The small molecule below binds the protein below.
Small molecule (SMILES): C[C@@H]1NC(=O)[C@H](C[C@](C)(O)CO)NC(=O)[C@H](CC2=c3ccccc3=NC2)NC(=O)[C@H](C)NC(=O)[C@@H]2C[C@@H](O)C[N@+]23O[C@H]3[C@H](CS)NC(=O)[C@H]([C@H](C)O)NC1=O

Binding-site contacts:
Ligand atom CZ2 contacts residue HIC75 of chain 1.L at 4.5 Å.
Ligand atom CB contacts residue GLU74 of chain 1.L at 4.2 Å.
Ligand atom SG contacts residue HIC75 of chain 1.L at 3.6 Å (h-bond).
Ligand atom CB contacts residue THR79 of chain 1.L at 3.9 Å.
Ligand atom CH2 contacts residue ARG179 of chain 1.L at 3.3 Å.
Ligand atom CG contacts residue HIC75 of chain 1.L at 4.2 Å.
Ligand atom CZ2 contacts residue ASP181 of chain 1.L at 3.2 Å.
Ligand atom OD1 contacts residue GLU74 of chain 1.L at 2.9 Å (salt-bridge).
Ligand atom CG contacts residue ILE77 of chain 1.L at 3.9 Å (hydrophobic).
Ligand atom CG contacts residue GLU74 of chain 1.L at 3.2 Å.
Ligand atom NE1 contacts residue ILE77 of chain 1.L at 3.8 Å.
Ligand atom CH2 contacts residue ASP181 of chain 1.L at 4.3 Å.
Ligand atom CG2 contacts residue ILE289 of chain 1.K at 3.8 Å (hydrophobic).
Ligand atom NE1 contacts residue HIC75 of chain 1.L at 4.1 Å.
Ligand atom CD contacts residue GLU74 of chain 1.L at 4.3 Å.
Ligand atom CD contacts residue HIC75 of chain 1.L at 3.6 Å.
Ligand atom O contacts residue MET285 of chain 1.K at 4.1 Å.
Ligand atom CZ3 contacts residue ILE77 of chain 1.L at 3.9 Å (hydrophobic).
Ligand atom CZ2 contacts residue ARG179 of chain 1.L at 3.1 Å.
Ligand atom OD1 contacts residue HIC75 of chain 1.L at 4.4 Å.
Ligand atom SG contacts residue ASP181 of chain 1.L at 3.4 Å (salt-bridge).
Ligand atom C contacts residue ILE77 of chain 1.L at 4.5 Å (hydrophobic).
Ligand atom CE3 contacts residue ILE77 of chain 1.L at 3.7 Å (hydrophobic).
Ligand atom CD1 contacts residue ILE77 of chain 1.L at 4.1 Å (hydrophobic).
Ligand atom CD2 contacts residue ILE77 of chain 1.L at 3.4 Å (hydrophobic).
Ligand atom CZ2 contacts residue ILE77 of chain 1.L at 3.6 Å (hydrophobic).
Ligand atom O contacts residue ILE77 of chain 1.L at 3.5 Å.
Ligand atom CE2 contacts residue ASP181 of chain 1.L at 3.5 Å.
Ligand atom CE2 contacts residue ARG179 of chain 1.L at 4.3 Å.
Ligand atom CE2 contacts residue ILE77 of chain 1.L at 3.3 Å (hydrophobic).
Ligand atom CH2 contacts residue ILE77 of chain 1.L at 3.8 Å (hydrophobic).
Ligand atom NE1 contacts residue ASP181 of chain 1.L at 3.3 Å (salt-bridge).

Sequence of chain 1.L:
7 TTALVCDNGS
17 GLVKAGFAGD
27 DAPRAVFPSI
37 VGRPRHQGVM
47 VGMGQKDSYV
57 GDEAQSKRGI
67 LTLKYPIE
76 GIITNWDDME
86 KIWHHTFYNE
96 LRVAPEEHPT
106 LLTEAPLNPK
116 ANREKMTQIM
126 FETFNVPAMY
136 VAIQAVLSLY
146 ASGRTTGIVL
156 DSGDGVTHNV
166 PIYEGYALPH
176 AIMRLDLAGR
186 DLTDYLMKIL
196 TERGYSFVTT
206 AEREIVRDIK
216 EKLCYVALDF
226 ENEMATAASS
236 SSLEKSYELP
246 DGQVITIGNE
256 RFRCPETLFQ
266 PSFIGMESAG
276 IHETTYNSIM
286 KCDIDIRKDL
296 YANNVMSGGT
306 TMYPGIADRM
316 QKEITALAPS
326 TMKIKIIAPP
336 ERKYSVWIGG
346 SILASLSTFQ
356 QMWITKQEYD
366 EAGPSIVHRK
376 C

Sequence of chain 1.K:
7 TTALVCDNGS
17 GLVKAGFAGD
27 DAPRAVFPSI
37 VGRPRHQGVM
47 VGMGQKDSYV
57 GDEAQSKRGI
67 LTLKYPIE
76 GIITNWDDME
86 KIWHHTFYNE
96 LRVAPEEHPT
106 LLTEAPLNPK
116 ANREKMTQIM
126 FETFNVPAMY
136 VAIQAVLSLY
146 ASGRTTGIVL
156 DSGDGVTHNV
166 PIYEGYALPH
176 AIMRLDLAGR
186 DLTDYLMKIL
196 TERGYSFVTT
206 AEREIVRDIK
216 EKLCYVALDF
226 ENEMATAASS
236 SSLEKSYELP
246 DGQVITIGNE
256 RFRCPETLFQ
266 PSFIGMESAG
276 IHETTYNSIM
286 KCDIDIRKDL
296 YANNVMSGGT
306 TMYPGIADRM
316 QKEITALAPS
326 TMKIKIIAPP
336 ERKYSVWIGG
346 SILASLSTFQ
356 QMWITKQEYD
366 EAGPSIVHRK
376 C